Sequence of chain 1.A:
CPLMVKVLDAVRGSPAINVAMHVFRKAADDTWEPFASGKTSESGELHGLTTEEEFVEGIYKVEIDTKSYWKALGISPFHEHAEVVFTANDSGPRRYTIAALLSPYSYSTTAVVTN

Binding-site contacts:
Ligand atom CAS contacts residue SER149 of chain 1.A at 4.4 Å.
Ligand atom CAV contacts residue LYS47 of chain 1.A at 3.1 Å.
Ligand atom OAW contacts residue LEU142 of chain 1.A at 4.2 Å.
Ligand atom CAV contacts residue ALA140 of chain 1.A at 3.6 Å (hydrophobic).
Ligand atom CAA contacts residue LEU49 of chain 1.A at 3.7 Å (hydrophobic).
Ligand atom BRA contacts residue LYS47 of chain 1.A at 3.8 Å.
Ligand atom CAE contacts residue LEU142 of chain 1.A at 3.8 Å (hydrophobic).
Ligand atom CAL contacts residue LYS47 of chain 1.A at 4.2 Å.
Ligand atom CAV contacts residue ALA141 of chain 1.A at 3.0 Å (hydrophobic).
Ligand atom CAC contacts residue LEU49 of chain 1.A at 3.6 Å (hydrophobic).
Ligand atom OAM contacts residue LEU49 of chain 1.A at 3.1 Å.
Ligand atom OAO contacts residue LYS47 of chain 1.A at 4.0 Å.
Ligand atom CAS contacts residue LEU142 of chain 1.A at 3.6 Å (hydrophobic).
Ligand atom OAB contacts residue ALA140 of chain 1.A at 3.7 Å.
Ligand atom OAB contacts residue ALA141 of chain 1.A at 4.0 Å.
Ligand atom OAB contacts residue LEU142 of chain 1.A at 3.9 Å.
Ligand atom CAH contacts residue LEU49 of chain 1.A at 4.0 Å (hydrophobic).
Ligand atom CAU contacts residue ALA141 of chain 1.A at 4.4 Å (hydrophobic).
Ligand atom CAR contacts residue LEU142 of chain 1.A at 4.3 Å (hydrophobic).
Ligand atom CAF contacts residue LEU49 of chain 1.A at 3.4 Å (hydrophobic).
Ligand atom BRB contacts residue THR138 of chain 1.A at 4.4 Å.
Ligand atom CAU contacts residue ALA140 of chain 1.A at 3.5 Å (hydrophobic).
Ligand atom CAJ contacts residue LYS47 of chain 1.A at 4.1 Å.
Ligand atom CAK contacts residue LYS47 of chain 1.A at 4.4 Å.
Ligand atom CAV contacts residue VAL48 of chain 1.A at 3.9 Å (hydrophobic).
Ligand atom CAV contacts residue LEU49 of chain 1.A at 3.5 Å (hydrophobic).
Ligand atom CAU contacts residue LYS47 of chain 1.A at 4.0 Å.
Ligand atom CAU contacts residue LEU49 of chain 1.A at 3.6 Å (hydrophobic).
Ligand atom CAV contacts residue LEU142 of chain 1.A at 4.3 Å (hydrophobic).
Ligand atom CAT contacts residue LEU142 of chain 1.A at 4.0 Å (hydrophobic).
Ligand atom OAW contacts residue SER149 of chain 1.A at 3.8 Å.
Ligand atom CAG contacts residue LEU49 of chain 1.A at 3.9 Å (hydrophobic).
Ligand atom CAA contacts residue ALA140 of chain 1.A at 3.9 Å (hydrophobic).

A small-molecule ligand and the protein it binds are described below.
Small molecule (SMILES): CCc1oc2cc(O)ccc2c1C(=O)c1cc(Br)c(O)c(Br)c1